Sequence of chain 1.A:
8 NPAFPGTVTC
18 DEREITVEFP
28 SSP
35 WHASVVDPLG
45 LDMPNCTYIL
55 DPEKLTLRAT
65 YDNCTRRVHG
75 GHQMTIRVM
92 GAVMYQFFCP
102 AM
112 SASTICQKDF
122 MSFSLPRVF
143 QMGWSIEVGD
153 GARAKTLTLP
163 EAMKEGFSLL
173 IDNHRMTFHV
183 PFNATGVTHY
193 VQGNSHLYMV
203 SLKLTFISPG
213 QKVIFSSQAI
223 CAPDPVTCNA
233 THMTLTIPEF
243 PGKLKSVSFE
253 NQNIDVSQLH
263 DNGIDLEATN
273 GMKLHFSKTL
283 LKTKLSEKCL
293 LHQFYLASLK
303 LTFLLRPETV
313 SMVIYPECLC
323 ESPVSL

Binding-site contacts:
Ligand atom C7 contacts residue ASN49 of chain 1.A at 2.8 Å.
Ligand atom O5 contacts residue ASN49 of chain 1.A at 2.4 Å (h-bond).
Ligand atom C5 contacts residue NAG1 of chain 1.G at 4.0 Å.
Ligand atom O7 contacts residue ASN49 of chain 1.A at 3.0 Å (h-bond).
Ligand atom C8 contacts residue ASN49 of chain 1.A at 3.3 Å.
Ligand atom C4 contacts residue ASN49 of chain 1.A at 4.3 Å.
Ligand atom O6 contacts residue NAG1 of chain 1.G at 3.1 Å (h-bond).
Ligand atom C3 contacts residue ASN49 of chain 1.A at 3.9 Å.
Ligand atom O5 contacts residue NAG1 of chain 1.G at 3.1 Å (h-bond).
Ligand atom C2 contacts residue ASN49 of chain 1.A at 2.5 Å.
Ligand atom C1 contacts residue NAG1 of chain 1.G at 4.1 Å.
Ligand atom C6 contacts residue NAG1 of chain 1.G at 3.5 Å.
Ligand atom C1 contacts residue ASN49 of chain 1.A at 1.4 Å.
Ligand atom N2 contacts residue ASN49 of chain 1.A at 2.9 Å (h-bond).
Ligand atom C5 contacts residue ASN49 of chain 1.A at 3.7 Å.
Ligand atom C8 contacts residue PRO48 of chain 1.A at 3.7 Å (hydrophobic).

The small molecule below binds the protein below.
Small molecule (SMILES): CC(=O)N[C@@H]1[C@@H](O)[C@H](O)[C@@H](CO)O[C@H]1O